Binding-site contacts:
Ligand atom O12 contacts residue ARG568 of chain 1.C at 4.2 Å.
Ligand atom O1 contacts residue ARG568 of chain 1.C at 3.2 Å (salt-bridge).
Ligand atom O41 contacts residue LEU269 of chain 1.C at 4.2 Å.
Ligand atom P5 contacts residue ARG270 of chain 1.C at 4.4 Å.
Ligand atom P5 contacts residue ARG510 of chain 1.C at 4.1 Å.
Ligand atom C6 contacts residue LYS569 of chain 1.C at 3.7 Å.
Ligand atom O52 contacts residue LYS507 of chain 1.C at 4.0 Å.
Ligand atom P4 contacts residue ARG266 of chain 1.C at 4.1 Å.
Ligand atom P5 contacts residue TYR567 of chain 1.C at 4.0 Å.
Ligand atom O43 contacts residue ARG266 of chain 1.C at 3.2 Å (salt-bridge).
Ligand atom C6 contacts residue ARG568 of chain 1.C at 4.0 Å.
Ligand atom O51 contacts residue LYS507 of chain 1.C at 3.1 Å (salt-bridge).
Ligand atom P5 contacts residue LYS507 of chain 1.C at 3.7 Å.
Ligand atom O11 contacts residue ARG568 of chain 1.C at 3.0 Å (salt-bridge).
Ligand atom O5 contacts residue LYS569 of chain 1.C at 3.4 Å.
Ligand atom O52 contacts residue TYR567 of chain 1.C at 2.8 Å (h-bond).
Ligand atom O53 contacts residue LYS569 of chain 1.C at 4.2 Å.
Ligand atom O52 contacts residue LYS569 of chain 1.C at 4.2 Å.
Ligand atom O52 contacts residue ARG270 of chain 1.C at 4.3 Å.
Ligand atom O6 contacts residue LYS569 of chain 1.C at 3.6 Å.
Ligand atom O6 contacts residue ARG568 of chain 1.C at 4.5 Å.
Ligand atom O52 contacts residue ARG510 of chain 1.C at 3.8 Å.
Ligand atom C1 contacts residue ARG568 of chain 1.C at 4.2 Å.
Ligand atom O3 contacts residue ARG568 of chain 1.C at 3.8 Å.
Ligand atom O53 contacts residue LYS507 of chain 1.C at 3.3 Å.
Ligand atom C2 contacts residue ARG270 of chain 1.C at 4.1 Å.
Ligand atom O6 contacts residue TYR567 of chain 1.C at 4.2 Å.
Ligand atom O43 contacts residue LEU269 of chain 1.C at 4.0 Å.
Ligand atom O43 contacts residue THR268 of chain 1.C at 2.9 Å (h-bond).
Ligand atom C5 contacts residue LYS569 of chain 1.C at 4.1 Å.
Ligand atom O42 contacts residue ARG266 of chain 1.C at 3.9 Å.
Ligand atom P4 contacts residue THR268 of chain 1.C at 4.3 Å.
Ligand atom P1 contacts residue ARG568 of chain 1.C at 3.8 Å.
Ligand atom O43 contacts residue ARG270 of chain 1.C at 4.0 Å.
Ligand atom O51 contacts residue ARG270 of chain 1.C at 3.4 Å (salt-bridge).
Ligand atom O4 contacts residue ARG270 of chain 1.C at 3.6 Å.
Ligand atom O53 contacts residue ARG510 of chain 1.C at 3.2 Å (salt-bridge).
Ligand atom P5 contacts residue LYS569 of chain 1.C at 4.3 Å.
Ligand atom O53 contacts residue TYR567 of chain 1.C at 4.1 Å.

The small molecule below binds the protein below.
Small molecule (SMILES): O=P(O)(O)O[C@@H]1[C@H](O)[C@H](O)[C@@H](OP(=O)(O)O)[C@H](OP(=O)(O)O)[C@H]1O

Sequence of chain 1.C:
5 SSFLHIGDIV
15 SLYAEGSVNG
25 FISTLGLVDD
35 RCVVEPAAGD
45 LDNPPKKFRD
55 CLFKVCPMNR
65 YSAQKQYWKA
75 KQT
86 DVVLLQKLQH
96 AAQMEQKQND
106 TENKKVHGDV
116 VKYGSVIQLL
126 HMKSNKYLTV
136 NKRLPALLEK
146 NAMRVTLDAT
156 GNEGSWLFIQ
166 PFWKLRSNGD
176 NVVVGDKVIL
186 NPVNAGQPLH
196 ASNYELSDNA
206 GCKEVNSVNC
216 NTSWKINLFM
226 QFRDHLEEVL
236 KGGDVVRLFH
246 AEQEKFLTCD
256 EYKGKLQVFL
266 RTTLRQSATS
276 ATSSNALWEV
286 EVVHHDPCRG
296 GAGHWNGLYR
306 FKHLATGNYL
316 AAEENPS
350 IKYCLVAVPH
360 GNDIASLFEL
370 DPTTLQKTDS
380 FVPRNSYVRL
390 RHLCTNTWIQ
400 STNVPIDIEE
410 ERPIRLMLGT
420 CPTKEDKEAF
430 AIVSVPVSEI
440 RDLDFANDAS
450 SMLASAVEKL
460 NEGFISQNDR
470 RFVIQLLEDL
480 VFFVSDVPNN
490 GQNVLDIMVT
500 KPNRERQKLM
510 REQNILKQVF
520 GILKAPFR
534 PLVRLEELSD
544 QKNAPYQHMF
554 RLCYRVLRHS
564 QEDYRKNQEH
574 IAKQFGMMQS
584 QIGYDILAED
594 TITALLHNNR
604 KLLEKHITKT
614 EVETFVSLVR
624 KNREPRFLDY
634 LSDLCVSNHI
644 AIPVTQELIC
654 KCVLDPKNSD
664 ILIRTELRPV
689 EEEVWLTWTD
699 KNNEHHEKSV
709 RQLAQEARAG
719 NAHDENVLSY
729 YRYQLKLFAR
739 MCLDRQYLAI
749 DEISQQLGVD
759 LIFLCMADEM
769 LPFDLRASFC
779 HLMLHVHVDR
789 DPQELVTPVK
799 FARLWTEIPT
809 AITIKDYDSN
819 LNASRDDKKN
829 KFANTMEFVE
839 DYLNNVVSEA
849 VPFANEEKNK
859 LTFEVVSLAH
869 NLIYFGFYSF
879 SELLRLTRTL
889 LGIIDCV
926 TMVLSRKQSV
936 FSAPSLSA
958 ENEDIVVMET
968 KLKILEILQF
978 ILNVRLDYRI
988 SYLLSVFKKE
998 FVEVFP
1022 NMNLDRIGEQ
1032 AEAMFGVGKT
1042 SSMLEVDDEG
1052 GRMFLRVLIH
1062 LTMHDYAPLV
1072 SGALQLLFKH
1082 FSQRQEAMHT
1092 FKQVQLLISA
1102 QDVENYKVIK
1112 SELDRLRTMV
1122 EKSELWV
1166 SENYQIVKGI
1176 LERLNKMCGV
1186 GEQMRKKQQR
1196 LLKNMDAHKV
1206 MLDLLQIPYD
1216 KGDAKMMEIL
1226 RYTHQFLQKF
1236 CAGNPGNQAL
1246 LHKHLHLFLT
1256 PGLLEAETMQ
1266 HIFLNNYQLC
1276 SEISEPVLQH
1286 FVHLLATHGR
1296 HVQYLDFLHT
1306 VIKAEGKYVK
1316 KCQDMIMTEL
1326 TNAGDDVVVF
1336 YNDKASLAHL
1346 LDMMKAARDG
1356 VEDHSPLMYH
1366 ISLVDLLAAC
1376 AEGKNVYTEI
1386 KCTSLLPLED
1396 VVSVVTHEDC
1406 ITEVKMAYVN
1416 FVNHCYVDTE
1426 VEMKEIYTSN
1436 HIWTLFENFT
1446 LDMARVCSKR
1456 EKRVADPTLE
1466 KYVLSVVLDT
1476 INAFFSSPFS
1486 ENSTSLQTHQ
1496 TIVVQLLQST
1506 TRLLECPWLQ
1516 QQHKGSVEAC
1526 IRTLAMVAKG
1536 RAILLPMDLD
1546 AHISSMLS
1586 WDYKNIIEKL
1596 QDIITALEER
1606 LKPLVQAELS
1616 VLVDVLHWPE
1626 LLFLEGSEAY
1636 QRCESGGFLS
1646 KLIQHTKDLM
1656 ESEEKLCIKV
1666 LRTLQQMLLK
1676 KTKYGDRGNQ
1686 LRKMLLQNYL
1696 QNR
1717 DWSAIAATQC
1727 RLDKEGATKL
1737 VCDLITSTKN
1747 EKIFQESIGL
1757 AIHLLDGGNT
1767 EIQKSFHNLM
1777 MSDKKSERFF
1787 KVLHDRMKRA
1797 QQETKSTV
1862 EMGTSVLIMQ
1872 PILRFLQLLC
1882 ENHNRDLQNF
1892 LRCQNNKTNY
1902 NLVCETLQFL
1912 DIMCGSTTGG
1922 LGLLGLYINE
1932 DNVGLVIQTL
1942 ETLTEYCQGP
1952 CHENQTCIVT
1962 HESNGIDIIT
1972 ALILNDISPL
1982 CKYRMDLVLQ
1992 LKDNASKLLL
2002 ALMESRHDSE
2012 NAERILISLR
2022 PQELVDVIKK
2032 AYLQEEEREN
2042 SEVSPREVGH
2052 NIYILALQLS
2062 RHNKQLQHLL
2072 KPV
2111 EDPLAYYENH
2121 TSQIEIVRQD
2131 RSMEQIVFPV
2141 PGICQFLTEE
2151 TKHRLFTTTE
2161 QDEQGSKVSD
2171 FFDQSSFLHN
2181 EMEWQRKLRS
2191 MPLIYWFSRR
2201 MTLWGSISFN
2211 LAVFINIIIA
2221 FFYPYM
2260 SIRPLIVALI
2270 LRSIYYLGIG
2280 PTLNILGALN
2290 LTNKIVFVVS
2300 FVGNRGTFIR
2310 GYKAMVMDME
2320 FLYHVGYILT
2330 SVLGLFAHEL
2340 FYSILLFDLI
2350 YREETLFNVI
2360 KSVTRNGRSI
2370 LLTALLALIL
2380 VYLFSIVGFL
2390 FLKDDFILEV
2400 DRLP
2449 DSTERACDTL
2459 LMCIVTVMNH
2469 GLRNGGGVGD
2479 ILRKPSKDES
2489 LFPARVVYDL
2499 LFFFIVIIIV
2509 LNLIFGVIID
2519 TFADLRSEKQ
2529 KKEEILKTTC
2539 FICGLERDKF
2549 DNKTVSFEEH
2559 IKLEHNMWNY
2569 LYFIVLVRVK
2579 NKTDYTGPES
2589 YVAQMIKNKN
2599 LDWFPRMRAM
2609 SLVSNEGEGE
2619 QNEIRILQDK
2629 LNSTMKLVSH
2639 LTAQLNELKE